Binding-site contacts:
Ligand atom C5 contacts residue TYR168 of chain 1.A at 4.3 Å (hydrophobic).
Ligand atom O2 contacts residue GLN148 of chain 1.A at 3.2 Å (h-bond).
Ligand atom C3 contacts residue ASP150 of chain 1.A at 4.2 Å.
Ligand atom O3 contacts residue TYR156 of chain 1.A at 3.5 Å (h-bond).
Ligand atom O2 contacts residue ASN152 of chain 1.A at 3.0 Å (h-bond).
Ligand atom O2 contacts residue MET170 of chain 1.A at 3.7 Å.
Ligand atom C2 contacts residue GLN148 of chain 1.A at 4.1 Å.
Ligand atom C5 contacts residue ASN152 of chain 1.A at 3.8 Å.
Ligand atom O4 contacts residue VAL163 of chain 1.A at 3.8 Å.
Ligand atom C4 contacts residue GLN148 of chain 1.A at 4.1 Å.
Ligand atom C1 contacts residue TYR168 of chain 1.A at 4.3 Å (hydrophobic).
Ligand atom O4 contacts residue VAL154 of chain 1.A at 4.4 Å.
Ligand atom C6 contacts residue TYR168 of chain 1.A at 3.9 Å (hydrophobic).
Ligand atom C2 contacts residue ASP150 of chain 1.A at 3.3 Å.
Ligand atom O3 contacts residue XXR1 of chain 1.E at 3.1 Å.
Ligand atom C6 contacts residue ALA166 of chain 1.A at 3.8 Å (hydrophobic).
Ligand atom C2 contacts residue ASN152 of chain 1.A at 3.8 Å.
Ligand atom C4 contacts residue ASN152 of chain 1.A at 4.0 Å.
Ligand atom O3 contacts residue ASP150 of chain 1.A at 3.8 Å.
Ligand atom C6 contacts residue VAL154 of chain 1.A at 4.2 Å (hydrophobic).
Ligand atom C3 contacts residue TYR156 of chain 1.A at 4.0 Å (hydrophobic).
Ligand atom C6 contacts residue VAL163 of chain 1.A at 3.9 Å (hydrophobic).
Ligand atom C2 contacts residue MET170 of chain 1.A at 4.4 Å (hydrophobic).
Ligand atom C1 contacts residue MET170 of chain 1.A at 4.5 Å (hydrophobic).
Ligand atom C3 contacts residue GLN148 of chain 1.A at 4.0 Å.
Ligand atom O2 contacts residue ASP150 of chain 1.A at 2.6 Å (salt-bridge).
Ligand atom O3 contacts residue GLN148 of chain 1.A at 3.3 Å (h-bond).
Ligand atom O5 contacts residue ASN152 of chain 1.A at 3.0 Å (h-bond).
Ligand atom C1 contacts residue ASN152 of chain 1.A at 3.5 Å.
Ligand atom O5 contacts residue TYR168 of chain 1.A at 3.4 Å.
Ligand atom C6 contacts residue ASN152 of chain 1.A at 3.7 Å.
Ligand atom C4 contacts residue VAL154 of chain 1.A at 4.3 Å (hydrophobic).
Ligand atom C4 contacts residue TYR156 of chain 1.A at 3.5 Å (hydrophobic).
Ligand atom O4 contacts residue TYR156 of chain 1.A at 2.7 Å (h-bond).

A protein and the small-molecule ligand that binds it are described below.
Small molecule (SMILES): C[C@H]1O[C@H](O)[C@@H](O)[C@@H](O)[C@@H]1O

Sequence of chain 1.A:
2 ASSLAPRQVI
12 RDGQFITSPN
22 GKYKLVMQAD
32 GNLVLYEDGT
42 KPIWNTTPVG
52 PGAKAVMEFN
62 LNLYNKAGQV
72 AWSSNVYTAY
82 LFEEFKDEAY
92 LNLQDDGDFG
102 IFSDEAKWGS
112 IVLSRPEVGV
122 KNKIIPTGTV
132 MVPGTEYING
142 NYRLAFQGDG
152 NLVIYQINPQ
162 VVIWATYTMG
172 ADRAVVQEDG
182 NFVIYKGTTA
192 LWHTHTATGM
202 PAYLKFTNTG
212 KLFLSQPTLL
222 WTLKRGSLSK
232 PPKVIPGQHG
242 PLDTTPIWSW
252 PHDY